Binding-site contacts:
Ligand atom F contacts residue PHE227 of chain 1.A at 3.8 Å.
Ligand atom O2 contacts residue LYS101 of chain 1.A at 3.6 Å.
Ligand atom C2 contacts residue LYS101 of chain 1.A at 3.4 Å.
Ligand atom C8 contacts residue VAL106 of chain 1.A at 4.1 Å (hydrophobic).
Ligand atom CC contacts residue TYR181 of chain 1.A at 3.3 Å (hydrophobic).
Ligand atom CD contacts residue PRO95 of chain 1.A at 3.9 Å (hydrophobic).
Ligand atom C10 contacts residue LYS101 of chain 1.A at 3.3 Å.
Ligand atom C12 contacts residue GLU138 of chain 1.B at 3.5 Å.
Ligand atom C3 contacts residue LEU100 of chain 1.A at 4.0 Å (hydrophobic).
Ligand atom F contacts residue TYR318 of chain 1.A at 4.1 Å.
Ligand atom CC contacts residue TRP229 of chain 1.A at 4.0 Å (hydrophobic).
Ligand atom C6 contacts residue LEU100 of chain 1.A at 4.1 Å (hydrophobic).
Ligand atom C9 contacts residue LEU100 of chain 1.A at 4.2 Å (hydrophobic).
Ligand atom C13 contacts residue TYR188 of chain 1.A at 4.1 Å (hydrophobic).
Ligand atom CE contacts residue LEU234 of chain 1.A at 3.8 Å (hydrophobic).
Ligand atom N1 contacts residue LYS103 of chain 1.A at 3.8 Å.
Ligand atom C9 contacts residue TYR318 of chain 1.A at 3.4 Å (hydrophobic).
Ligand atom C9 contacts residue HIS235 of chain 1.A at 3.6 Å.
Ligand atom CD contacts residue LEU100 of chain 1.A at 3.7 Å (hydrophobic).
Ligand atom CE contacts residue TRP229 of chain 1.A at 3.4 Å (hydrophobic).
Ligand atom N1 contacts residue LEU100 of chain 1.A at 3.6 Å.
Ligand atom C7 contacts residue VAL106 of chain 1.A at 3.7 Å (hydrophobic).
Ligand atom O4 contacts residue TYR188 of chain 1.A at 3.4 Å.
Ligand atom CB contacts residue TYR188 of chain 1.A at 3.9 Å (hydrophobic).
Ligand atom CB contacts residue TYR181 of chain 1.A at 3.5 Å (hydrophobic).
Ligand atom CD contacts residue TRP229 of chain 1.A at 3.8 Å (hydrophobic).
Ligand atom C13 contacts residue ILE180 of chain 1.A at 4.0 Å (hydrophobic).
Ligand atom CA contacts residue TYR181 of chain 1.A at 4.0 Å (hydrophobic).
Ligand atom O2 contacts residue LYS103 of chain 1.A at 3.7 Å.
Ligand atom C10 contacts residue LEU100 of chain 1.A at 4.0 Å (hydrophobic).
Ligand atom C8 contacts residue TYR318 of chain 1.A at 4.1 Å (hydrophobic).
Ligand atom C2 contacts residue LEU100 of chain 1.A at 3.8 Å (hydrophobic).
Ligand atom CA contacts residue TYR188 of chain 1.A at 3.5 Å (hydrophobic).
Ligand atom C13 contacts residue VAL179 of chain 1.A at 3.1 Å (hydrophobic).
Ligand atom C7 contacts residue LEU100 of chain 1.A at 4.1 Å (hydrophobic).
Ligand atom F contacts residue LEU234 of chain 1.A at 3.2 Å.
Ligand atom F contacts residue HIS235 of chain 1.A at 4.2 Å.
Ligand atom N1 contacts residue LYS101 of chain 1.A at 2.7 Å (salt-bridge).
Ligand atom C6 contacts residue LYS101 of chain 1.A at 3.7 Å.
Ligand atom C10 contacts residue TYR318 of chain 1.A at 3.9 Å (hydrophobic).

Sequence of chain 1.B:
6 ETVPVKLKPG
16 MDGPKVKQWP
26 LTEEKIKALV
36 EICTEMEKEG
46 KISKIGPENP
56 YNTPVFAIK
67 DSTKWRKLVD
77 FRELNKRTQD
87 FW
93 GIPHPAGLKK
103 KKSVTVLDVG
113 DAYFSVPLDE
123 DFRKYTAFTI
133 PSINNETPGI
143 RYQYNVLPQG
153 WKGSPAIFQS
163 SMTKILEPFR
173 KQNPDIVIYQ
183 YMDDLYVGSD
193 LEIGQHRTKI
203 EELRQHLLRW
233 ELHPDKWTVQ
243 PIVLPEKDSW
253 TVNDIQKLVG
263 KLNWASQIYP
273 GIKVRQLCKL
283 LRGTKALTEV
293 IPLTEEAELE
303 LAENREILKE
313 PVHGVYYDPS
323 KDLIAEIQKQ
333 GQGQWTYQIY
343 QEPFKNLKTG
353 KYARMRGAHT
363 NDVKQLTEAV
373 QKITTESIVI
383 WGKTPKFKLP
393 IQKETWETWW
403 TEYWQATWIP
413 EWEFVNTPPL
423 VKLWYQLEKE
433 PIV

Sequence of chain 1.A:
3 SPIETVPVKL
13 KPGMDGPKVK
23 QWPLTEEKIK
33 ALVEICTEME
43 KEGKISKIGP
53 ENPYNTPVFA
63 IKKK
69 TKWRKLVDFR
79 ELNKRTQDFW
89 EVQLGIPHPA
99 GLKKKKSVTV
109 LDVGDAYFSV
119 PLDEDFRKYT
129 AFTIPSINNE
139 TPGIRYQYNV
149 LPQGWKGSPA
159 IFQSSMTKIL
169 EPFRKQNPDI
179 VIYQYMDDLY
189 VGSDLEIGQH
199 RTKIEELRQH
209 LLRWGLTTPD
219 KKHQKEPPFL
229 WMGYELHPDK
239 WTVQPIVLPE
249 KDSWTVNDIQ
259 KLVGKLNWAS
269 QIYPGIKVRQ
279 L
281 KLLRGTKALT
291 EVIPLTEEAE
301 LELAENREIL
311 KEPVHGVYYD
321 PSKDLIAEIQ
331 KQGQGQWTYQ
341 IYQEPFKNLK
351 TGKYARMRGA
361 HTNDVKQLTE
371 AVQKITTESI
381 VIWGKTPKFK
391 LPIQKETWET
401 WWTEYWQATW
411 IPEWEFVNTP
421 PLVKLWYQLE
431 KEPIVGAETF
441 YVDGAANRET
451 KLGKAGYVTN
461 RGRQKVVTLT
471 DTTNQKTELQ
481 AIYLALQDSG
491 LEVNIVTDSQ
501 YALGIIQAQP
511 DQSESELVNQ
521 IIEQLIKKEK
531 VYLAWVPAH

A protein and the small-molecule ligand that binds it are described below.
Small molecule (SMILES): CC(C)c1c(OC#CC2CC2)c2cc(F)ccc2[nH]c1=O